Binding-site contacts:
Ligand atom N contacts residue TYR404 of chain 1.C at 3.6 Å.
Ligand atom N contacts residue GLN162 of chain 1.C at 2.9 Å (h-bond).
Ligand atom CA contacts residue GLN162 of chain 1.C at 3.8 Å.
Ligand atom C3 contacts residue PHE329 of chain 1.C at 3.2 Å (hydrophobic).
Ligand atom N contacts residue VAL326 of chain 1.C at 4.4 Å.
Ligand atom C contacts residue GLU287 of chain 1.C at 3.5 Å.
Ligand atom N contacts residue ARG160 of chain 1.C at 3.4 Å (salt-bridge).
Ligand atom C3 contacts residue GLU287 of chain 1.C at 4.5 Å.
Ligand atom CA contacts residue GLU287 of chain 1.C at 3.2 Å.
Ligand atom N contacts residue GLU287 of chain 1.C at 2.8 Å (salt-bridge).
Ligand atom C contacts residue GLN162 of chain 1.C at 3.6 Å.
Ligand atom O contacts residue ASN193 of chain 1.C at 2.9 Å (h-bond).
Ligand atom C3 contacts residue GLN162 of chain 1.C at 4.3 Å.
Ligand atom CA contacts residue VAL326 of chain 1.C at 4.1 Å (hydrophobic).
Ligand atom N contacts residue ASP362 of chain 1.C at 2.9 Å (salt-bridge).
Ligand atom O contacts residue GLN162 of chain 1.C at 4.0 Å.
Ligand atom CA contacts residue ASP362 of chain 1.C at 3.7 Å.
Ligand atom C contacts residue LEU402 of chain 1.C at 3.7 Å (hydrophobic).
Ligand atom C contacts residue ASN193 of chain 1.C at 3.1 Å.
Ligand atom CA contacts residue TYR404 of chain 1.C at 3.9 Å (hydrophobic).
Ligand atom C3 contacts residue LEU402 of chain 1.C at 3.9 Å (hydrophobic).
Ligand atom O contacts residue LEU225 of chain 1.C at 3.3 Å.
Ligand atom O contacts residue ARG160 of chain 1.C at 2.8 Å (salt-bridge).
Ligand atom CA contacts residue ARG160 of chain 1.C at 4.0 Å.
Ligand atom N contacts residue MET392 of chain 1.C at 3.6 Å.
Ligand atom C3 contacts residue ASP362 of chain 1.C at 3.4 Å.
Ligand atom C3 contacts residue TYR404 of chain 1.C at 3.1 Å (hydrophobic).
Ligand atom O contacts residue GLU287 of chain 1.C at 2.7 Å (salt-bridge).
Ligand atom C3 contacts residue VAL326 of chain 1.C at 3.5 Å (hydrophobic).
Ligand atom CA contacts residue LEU402 of chain 1.C at 4.4 Å (hydrophobic).
Ligand atom C contacts residue ARG160 of chain 1.C at 3.6 Å.

Sequence of chain 1.C:
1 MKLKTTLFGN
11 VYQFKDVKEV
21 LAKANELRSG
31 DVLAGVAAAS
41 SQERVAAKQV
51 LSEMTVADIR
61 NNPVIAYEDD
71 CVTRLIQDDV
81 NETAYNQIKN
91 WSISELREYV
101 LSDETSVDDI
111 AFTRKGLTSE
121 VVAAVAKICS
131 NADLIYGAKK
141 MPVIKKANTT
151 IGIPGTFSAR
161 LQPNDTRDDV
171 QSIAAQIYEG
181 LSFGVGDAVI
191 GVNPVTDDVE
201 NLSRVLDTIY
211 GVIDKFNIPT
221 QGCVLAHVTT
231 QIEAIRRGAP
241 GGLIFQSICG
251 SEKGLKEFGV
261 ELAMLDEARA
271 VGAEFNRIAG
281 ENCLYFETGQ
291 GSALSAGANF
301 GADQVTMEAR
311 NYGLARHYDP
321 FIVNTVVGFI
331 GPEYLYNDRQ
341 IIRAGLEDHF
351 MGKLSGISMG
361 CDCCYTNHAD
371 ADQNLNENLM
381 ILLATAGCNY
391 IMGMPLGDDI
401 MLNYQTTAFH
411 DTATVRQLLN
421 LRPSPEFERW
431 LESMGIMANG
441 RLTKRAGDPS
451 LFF

The protein below binds the small molecule below.
Small molecule (SMILES): C[C@H](N)CO